Sequence of chain 1.B:
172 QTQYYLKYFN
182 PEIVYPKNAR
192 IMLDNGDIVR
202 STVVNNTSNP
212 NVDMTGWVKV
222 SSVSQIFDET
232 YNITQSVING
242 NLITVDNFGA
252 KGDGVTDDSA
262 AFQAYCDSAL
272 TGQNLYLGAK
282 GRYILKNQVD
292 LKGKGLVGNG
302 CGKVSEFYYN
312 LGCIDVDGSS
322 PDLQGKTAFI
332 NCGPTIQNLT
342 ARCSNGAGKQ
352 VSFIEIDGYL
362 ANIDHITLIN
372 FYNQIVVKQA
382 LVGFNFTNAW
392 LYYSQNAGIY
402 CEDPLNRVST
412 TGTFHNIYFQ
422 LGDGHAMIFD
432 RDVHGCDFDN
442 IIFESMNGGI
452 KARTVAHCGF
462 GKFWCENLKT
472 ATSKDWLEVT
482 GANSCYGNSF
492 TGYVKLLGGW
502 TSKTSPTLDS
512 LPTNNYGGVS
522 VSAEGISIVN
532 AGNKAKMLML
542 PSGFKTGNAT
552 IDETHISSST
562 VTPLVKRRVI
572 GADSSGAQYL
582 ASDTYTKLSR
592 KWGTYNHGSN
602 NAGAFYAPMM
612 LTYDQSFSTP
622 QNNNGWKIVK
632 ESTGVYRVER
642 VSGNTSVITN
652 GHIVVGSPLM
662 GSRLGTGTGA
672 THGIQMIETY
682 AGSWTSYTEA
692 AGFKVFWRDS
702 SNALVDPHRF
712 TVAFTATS

This small molecule binds to this protein.
Small molecule (SMILES): CC(=O)N[C@H]([C@@H]1O[C@](OC[C@H]2O[C@@H](OC[C@H]3O[C@@H](O[C@@H]4[C@@H](N)[C@H](O[C@@H]5[C@@H](O)[C@H](O)O[C@H](CO[C@@H]6O[C@H](CO)[C@@H](O)[C@H](O)[C@H]6O)[C@@H]5O)O[C@H](CO)[C@@H]4O)[C@H](O)[C@@H](O[C@@H]4O[C@H](CO)[C@H](O)[C@H](O[C@@H]5O[C@H](CO)[C@H](O)[C@H](O)[C@H]5O)[C@H]4N)[C@H]3O)[C@H](O)[C@@H](O)[C@@H]2O)(C(=O)O)C[C@H](O)[C@@H]1NC(C)=O)[C@H](C)O

Binding-site contacts:
Ligand atom O4 contacts residue THR455 of chain 1.B at 3.6 Å.
Ligand atom O4 contacts residue ARG454 of chain 1.B at 3.5 Å (salt-bridge).
Ligand atom O4 contacts residue ASN484 of chain 1.B at 2.7 Å (h-bond).
Ligand atom O4 contacts residue TYR487 of chain 1.B at 2.8 Å (h-bond).
Ligand atom C2 contacts residue ACY1 of chain 1.N at 2.5 Å.
Ligand atom C5 contacts residue TYR487 of chain 1.B at 3.6 Å (hydrophobic).
Ligand atom C6 contacts residue SER485 of chain 1.B at 3.4 Å.
Ligand atom C3 contacts residue ACY1 of chain 1.Q at 3.6 Å.
Ligand atom C2 contacts residue GLU467 of chain 1.C at 3.4 Å.
Ligand atom O3 contacts residue LEU498 of chain 1.C at 3.6 Å.
Ligand atom C1 contacts residue ACY1 of chain 1.N at 3.4 Å.
Ligand atom O8 contacts residue HIS458 of chain 1.B at 3.3 Å (h-bond).
Ligand atom O2 contacts residue GLU467 of chain 1.C at 3.2 Å (salt-bridge).
Ligand atom O4 contacts residue LEU498 of chain 1.C at 3.6 Å.
Ligand atom O3 contacts residue ASN484 of chain 1.B at 3.5 Å (h-bond).
Ligand atom O3 contacts residue ASN468 of chain 1.C at 3.2 Å (h-bond).
Ligand atom O4 contacts residue GLY499 of chain 1.C at 3.6 Å.
Ligand atom O1A contacts residue ASN531 of chain 1.B at 3.5 Å.
Ligand atom O4 contacts residue ASN407 of chain 1.B at 3.6 Å.
Ligand atom O1B contacts residue ASN531 of chain 1.B at 3.1 Å (h-bond).
Ligand atom O3 contacts residue GLU467 of chain 1.C at 2.6 Å (salt-bridge).
Ligand atom C3 contacts residue ASN484 of chain 1.B at 3.5 Å.
Ligand atom O3 contacts residue ACY1 of chain 1.Q at 3.0 Å (h-bond).
Ligand atom O3 contacts residue ACY1 of chain 1.N at 3.2 Å.
Ligand atom C1 contacts residue ACY1 of chain 1.Q at 3.3 Å.
Ligand atom O1A contacts residue ALA532 of chain 1.B at 3.0 Å (h-bond).
Ligand atom C6 contacts residue TYR487 of chain 1.B at 3.3 Å (hydrophobic).
Ligand atom O5 contacts residue TYR487 of chain 1.B at 3.5 Å (h-bond).
Ligand atom N2 contacts residue ACY1 of chain 1.N at 1.3 Å.
Ligand atom O3 contacts residue ACY1 of chain 1.Q at 3.6 Å.
Ligand atom O6 contacts residue SER485 of chain 1.B at 2.6 Å (h-bond).
Ligand atom C4 contacts residue ASN468 of chain 1.C at 3.4 Å.
Ligand atom C1 contacts residue ASN531 of chain 1.B at 3.6 Å.
Ligand atom O6 contacts residue ARG432 of chain 1.B at 3.6 Å (salt-bridge).
Ligand atom C3 contacts residue ACY1 of chain 1.N at 3.6 Å.
Ligand atom C3 contacts residue GLU467 of chain 1.C at 3.5 Å.
Ligand atom C4 contacts residue TYR487 of chain 1.B at 3.4 Å (hydrophobic).
Ligand atom C2 contacts residue ACY1 of chain 1.Q at 2.5 Å.
Ligand atom N2 contacts residue ACY1 of chain 1.Q at 1.3 Å.
Ligand atom O4 contacts residue ASN468 of chain 1.C at 2.7 Å (h-bond).

Sequence of chain 1.C:
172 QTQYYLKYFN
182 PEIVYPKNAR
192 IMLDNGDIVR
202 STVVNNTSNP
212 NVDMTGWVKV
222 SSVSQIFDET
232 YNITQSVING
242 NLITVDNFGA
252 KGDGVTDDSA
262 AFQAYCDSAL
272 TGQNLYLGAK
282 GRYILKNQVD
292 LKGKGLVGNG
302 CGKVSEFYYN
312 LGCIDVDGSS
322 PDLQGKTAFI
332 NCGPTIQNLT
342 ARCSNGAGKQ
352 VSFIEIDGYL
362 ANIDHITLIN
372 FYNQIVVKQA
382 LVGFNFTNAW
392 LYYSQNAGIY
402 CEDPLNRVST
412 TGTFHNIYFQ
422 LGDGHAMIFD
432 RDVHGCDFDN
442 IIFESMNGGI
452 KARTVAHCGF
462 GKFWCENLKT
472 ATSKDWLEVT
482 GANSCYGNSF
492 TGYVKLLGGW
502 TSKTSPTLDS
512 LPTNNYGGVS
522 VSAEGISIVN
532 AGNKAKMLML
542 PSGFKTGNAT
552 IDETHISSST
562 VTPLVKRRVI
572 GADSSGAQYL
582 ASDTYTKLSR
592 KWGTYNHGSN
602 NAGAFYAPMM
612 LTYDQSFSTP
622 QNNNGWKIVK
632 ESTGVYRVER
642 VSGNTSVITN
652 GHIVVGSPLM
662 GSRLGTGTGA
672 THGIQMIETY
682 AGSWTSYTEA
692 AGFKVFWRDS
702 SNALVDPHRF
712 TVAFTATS